Binding-site contacts:
Ligand atom O5 contacts residue SER800 of chain 1.K at 4.4 Å.
Ligand atom C5 contacts residue ASN798 of chain 1.K at 3.6 Å.
Ligand atom C3 contacts residue ASN798 of chain 1.K at 3.8 Å.
Ligand atom C6 contacts residue GLN801 of chain 1.K at 3.2 Å.
Ligand atom C5 contacts residue GLN801 of chain 1.K at 3.6 Å.
Ligand atom C1 contacts residue ASN798 of chain 1.K at 1.4 Å.
Ligand atom O6 contacts residue ASN798 of chain 1.K at 4.4 Å.
Ligand atom C1 contacts residue SER800 of chain 1.K at 4.0 Å.
Ligand atom C8 contacts residue ASN798 of chain 1.K at 4.4 Å.
Ligand atom C7 contacts residue ASN798 of chain 1.K at 3.3 Å.
Ligand atom N2 contacts residue ASN798 of chain 1.K at 2.9 Å (h-bond).
Ligand atom C5 contacts residue SER800 of chain 1.K at 4.3 Å.
Ligand atom O7 contacts residue ASN798 of chain 1.K at 3.2 Å (h-bond).
Ligand atom C2 contacts residue ASN798 of chain 1.K at 2.5 Å.
Ligand atom O5 contacts residue ASN798 of chain 1.K at 2.3 Å (h-bond).
Ligand atom O6 contacts residue GLN801 of chain 1.K at 3.2 Å.
Ligand atom C4 contacts residue ASN798 of chain 1.K at 4.2 Å.
Ligand atom O5 contacts residue GLN801 of chain 1.K at 3.8 Å.

The protein below binds the small molecule below.
Small molecule (SMILES): CC(=O)N[C@H]1[C@H](O[C@H]2[C@H](O)[C@@H](NC(C)=O)CO[C@@H]2CO)O[C@H](CO)[C@@H](O[C@@H]2O[C@H](CO)[C@@H](O)[C@H](O)[C@@H]2O)[C@@H]1O

Sequence of chain 1.K:
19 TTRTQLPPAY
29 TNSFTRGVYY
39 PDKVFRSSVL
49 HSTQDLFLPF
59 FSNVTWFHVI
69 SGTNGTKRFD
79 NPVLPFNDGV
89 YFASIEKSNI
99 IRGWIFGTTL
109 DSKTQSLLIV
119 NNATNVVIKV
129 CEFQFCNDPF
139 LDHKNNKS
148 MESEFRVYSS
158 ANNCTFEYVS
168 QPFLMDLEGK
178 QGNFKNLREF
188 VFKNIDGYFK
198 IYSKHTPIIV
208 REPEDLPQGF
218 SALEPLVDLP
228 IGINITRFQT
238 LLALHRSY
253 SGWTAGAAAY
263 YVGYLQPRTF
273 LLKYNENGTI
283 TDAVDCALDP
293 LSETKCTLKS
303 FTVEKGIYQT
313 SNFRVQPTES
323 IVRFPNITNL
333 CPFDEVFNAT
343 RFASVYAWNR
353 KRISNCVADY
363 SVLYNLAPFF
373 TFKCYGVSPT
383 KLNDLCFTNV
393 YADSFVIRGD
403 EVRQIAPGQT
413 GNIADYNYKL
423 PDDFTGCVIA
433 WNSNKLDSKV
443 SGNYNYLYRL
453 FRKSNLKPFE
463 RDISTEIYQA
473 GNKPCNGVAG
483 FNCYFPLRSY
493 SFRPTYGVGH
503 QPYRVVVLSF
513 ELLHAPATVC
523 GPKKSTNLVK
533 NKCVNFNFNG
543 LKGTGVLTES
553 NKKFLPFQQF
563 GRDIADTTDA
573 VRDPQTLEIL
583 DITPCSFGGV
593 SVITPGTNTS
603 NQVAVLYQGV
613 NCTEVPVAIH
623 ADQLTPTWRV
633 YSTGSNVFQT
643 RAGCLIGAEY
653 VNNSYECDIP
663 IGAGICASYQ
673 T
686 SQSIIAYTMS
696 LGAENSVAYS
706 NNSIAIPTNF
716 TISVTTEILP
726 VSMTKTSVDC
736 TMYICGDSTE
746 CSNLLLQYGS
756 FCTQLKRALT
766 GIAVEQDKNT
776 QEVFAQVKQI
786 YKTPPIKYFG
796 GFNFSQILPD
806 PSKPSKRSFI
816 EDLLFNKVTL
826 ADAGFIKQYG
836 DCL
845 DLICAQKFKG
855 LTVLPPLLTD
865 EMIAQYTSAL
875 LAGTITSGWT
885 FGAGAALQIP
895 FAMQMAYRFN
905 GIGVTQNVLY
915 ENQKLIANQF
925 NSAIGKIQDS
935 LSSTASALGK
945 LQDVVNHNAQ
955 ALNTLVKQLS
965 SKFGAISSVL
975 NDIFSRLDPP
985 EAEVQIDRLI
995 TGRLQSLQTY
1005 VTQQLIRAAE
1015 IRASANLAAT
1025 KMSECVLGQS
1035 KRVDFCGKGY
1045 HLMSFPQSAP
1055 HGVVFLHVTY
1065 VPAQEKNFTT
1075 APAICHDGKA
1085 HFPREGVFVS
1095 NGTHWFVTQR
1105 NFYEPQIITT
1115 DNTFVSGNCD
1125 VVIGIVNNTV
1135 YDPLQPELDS